Binding-site contacts:
Ligand atom CAK contacts residue PHE135 of chain 7.A at 3.3 Å (hydrophobic).
Ligand atom CAF contacts residue MET114 of chain 7.A at 3.1 Å (hydrophobic).
Ligand atom OAC contacts residue LEU113 of chain 7.A at 3.4 Å (h-bond).
Ligand atom CAE contacts residue ASN228 of chain 7.A at 3.6 Å.
Ligand atom OAW contacts residue MET195 of chain 7.A at 3.4 Å.
Ligand atom CAA contacts residue PRO177 of chain 7.A at 3.2 Å (hydrophobic).
Ligand atom CAD contacts residue PHE137 of chain 7.A at 3.9 Å (hydrophobic).
Ligand atom CAG contacts residue TRP203 of chain 7.A at 3.7 Å (hydrophobic).
Ligand atom CAI contacts residue PHE135 of chain 7.A at 3.5 Å (hydrophobic).
Ligand atom CAQ contacts residue LEU113 of chain 7.A at 3.6 Å (hydrophobic).
Ligand atom CBB contacts residue LEU113 of chain 7.A at 3.7 Å (hydrophobic).
Ligand atom CBA contacts residue ASN228 of chain 7.A at 3.7 Å.
Ligand atom CAN contacts residue ILE111 of chain 7.A at 3.8 Å (hydrophobic).
Ligand atom CAX contacts residue ASN228 of chain 7.A at 3.8 Å.
Ligand atom CAN contacts residue PHE135 of chain 7.A at 3.8 Å (hydrophobic).
Ligand atom CAP contacts residue LEU113 of chain 7.A at 3.6 Å (hydrophobic).
Ligand atom CAR contacts residue TYR201 of chain 7.A at 3.5 Å (hydrophobic).
Ligand atom CAL contacts residue TYR155 of chain 7.A at 3.4 Å (hydrophobic).
Ligand atom NBD contacts residue TRP203 of chain 7.A at 3.6 Å.
Ligand atom CAG contacts residue GLN202 of chain 7.A at 3.5 Å.
Ligand atom CAO contacts residue MET230 of chain 7.A at 3.6 Å (hydrophobic).
Ligand atom CAM contacts residue TYR155 of chain 7.A at 3.9 Å (hydrophobic).
Ligand atom NAT contacts residue TYR155 of chain 7.A at 3.9 Å.
Ligand atom CAH contacts residue MET114 of chain 7.A at 3.5 Å (hydrophobic).
Ligand atom NBC contacts residue ASN228 of chain 7.A at 3.7 Å.
Ligand atom CBA contacts residue TRP203 of chain 7.A at 3.8 Å (hydrophobic).
Ligand atom CAR contacts residue ASN228 of chain 7.A at 3.7 Å.
Ligand atom NBD contacts residue ASN228 of chain 7.A at 3.7 Å.
Ligand atom CAE contacts residue GLN202 of chain 7.A at 3.6 Å.
Ligand atom CAJ contacts residue TYR155 of chain 7.A at 3.5 Å (hydrophobic).
Ligand atom CAS contacts residue ASN228 of chain 7.A at 3.5 Å.
Ligand atom CAF contacts residue ASP112 of chain 7.A at 3.9 Å.
Ligand atom CAS contacts residue TYR201 of chain 7.A at 3.9 Å (hydrophobic).
Ligand atom NAU contacts residue MET114 of chain 7.A at 3.9 Å.
Ligand atom CAS contacts residue TRP203 of chain 7.A at 3.4 Å (hydrophobic).
Ligand atom OAC contacts residue ASP112 of chain 7.A at 3.8 Å.
Ligand atom CAG contacts residue ASN228 of chain 7.A at 3.3 Å.
Ligand atom CAZ contacts residue ILE111 of chain 7.A at 3.9 Å (hydrophobic).
Ligand atom CAA contacts residue VAL179 of chain 7.A at 3.5 Å (hydrophobic).
Ligand atom CAL contacts residue ILE111 of chain 7.A at 3.9 Å (hydrophobic).

The protein below binds the small molecule below.
Small molecule (SMILES): CCO/N=C/c1ccc(OCC[C@@H](C)CCN2CCN(c3ccncc3)C2=O)cc1

Sequence of chain 7.A:
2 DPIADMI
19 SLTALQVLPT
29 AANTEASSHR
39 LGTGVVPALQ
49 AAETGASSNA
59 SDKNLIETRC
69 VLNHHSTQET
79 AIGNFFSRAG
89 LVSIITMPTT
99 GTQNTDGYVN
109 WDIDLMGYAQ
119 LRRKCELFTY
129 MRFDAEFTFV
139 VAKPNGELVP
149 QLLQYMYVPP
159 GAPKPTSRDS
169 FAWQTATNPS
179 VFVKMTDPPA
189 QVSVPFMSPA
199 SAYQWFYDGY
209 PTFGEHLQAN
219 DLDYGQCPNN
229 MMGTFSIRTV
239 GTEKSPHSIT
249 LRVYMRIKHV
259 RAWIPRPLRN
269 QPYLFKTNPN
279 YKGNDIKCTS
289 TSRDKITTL

Sequence of chain 7.C:
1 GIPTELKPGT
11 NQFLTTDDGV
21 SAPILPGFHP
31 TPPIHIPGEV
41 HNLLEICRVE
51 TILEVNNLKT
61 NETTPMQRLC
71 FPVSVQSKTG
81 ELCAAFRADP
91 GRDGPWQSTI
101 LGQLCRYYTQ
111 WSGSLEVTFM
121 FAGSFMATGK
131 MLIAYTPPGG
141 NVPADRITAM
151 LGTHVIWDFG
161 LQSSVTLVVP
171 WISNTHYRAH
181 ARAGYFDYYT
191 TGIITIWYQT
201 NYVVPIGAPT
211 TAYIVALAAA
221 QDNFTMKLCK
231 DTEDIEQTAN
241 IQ

Sequence of chain 8.C:
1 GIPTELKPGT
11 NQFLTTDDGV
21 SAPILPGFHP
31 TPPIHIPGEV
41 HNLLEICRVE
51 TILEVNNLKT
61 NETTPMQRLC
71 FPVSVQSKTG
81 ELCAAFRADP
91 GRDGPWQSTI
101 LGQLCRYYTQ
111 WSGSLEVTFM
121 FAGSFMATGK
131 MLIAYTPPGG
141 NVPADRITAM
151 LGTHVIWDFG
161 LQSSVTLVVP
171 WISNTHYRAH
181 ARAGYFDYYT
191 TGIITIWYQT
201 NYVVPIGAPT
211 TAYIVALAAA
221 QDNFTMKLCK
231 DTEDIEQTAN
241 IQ